Sequence of chain 1.B:
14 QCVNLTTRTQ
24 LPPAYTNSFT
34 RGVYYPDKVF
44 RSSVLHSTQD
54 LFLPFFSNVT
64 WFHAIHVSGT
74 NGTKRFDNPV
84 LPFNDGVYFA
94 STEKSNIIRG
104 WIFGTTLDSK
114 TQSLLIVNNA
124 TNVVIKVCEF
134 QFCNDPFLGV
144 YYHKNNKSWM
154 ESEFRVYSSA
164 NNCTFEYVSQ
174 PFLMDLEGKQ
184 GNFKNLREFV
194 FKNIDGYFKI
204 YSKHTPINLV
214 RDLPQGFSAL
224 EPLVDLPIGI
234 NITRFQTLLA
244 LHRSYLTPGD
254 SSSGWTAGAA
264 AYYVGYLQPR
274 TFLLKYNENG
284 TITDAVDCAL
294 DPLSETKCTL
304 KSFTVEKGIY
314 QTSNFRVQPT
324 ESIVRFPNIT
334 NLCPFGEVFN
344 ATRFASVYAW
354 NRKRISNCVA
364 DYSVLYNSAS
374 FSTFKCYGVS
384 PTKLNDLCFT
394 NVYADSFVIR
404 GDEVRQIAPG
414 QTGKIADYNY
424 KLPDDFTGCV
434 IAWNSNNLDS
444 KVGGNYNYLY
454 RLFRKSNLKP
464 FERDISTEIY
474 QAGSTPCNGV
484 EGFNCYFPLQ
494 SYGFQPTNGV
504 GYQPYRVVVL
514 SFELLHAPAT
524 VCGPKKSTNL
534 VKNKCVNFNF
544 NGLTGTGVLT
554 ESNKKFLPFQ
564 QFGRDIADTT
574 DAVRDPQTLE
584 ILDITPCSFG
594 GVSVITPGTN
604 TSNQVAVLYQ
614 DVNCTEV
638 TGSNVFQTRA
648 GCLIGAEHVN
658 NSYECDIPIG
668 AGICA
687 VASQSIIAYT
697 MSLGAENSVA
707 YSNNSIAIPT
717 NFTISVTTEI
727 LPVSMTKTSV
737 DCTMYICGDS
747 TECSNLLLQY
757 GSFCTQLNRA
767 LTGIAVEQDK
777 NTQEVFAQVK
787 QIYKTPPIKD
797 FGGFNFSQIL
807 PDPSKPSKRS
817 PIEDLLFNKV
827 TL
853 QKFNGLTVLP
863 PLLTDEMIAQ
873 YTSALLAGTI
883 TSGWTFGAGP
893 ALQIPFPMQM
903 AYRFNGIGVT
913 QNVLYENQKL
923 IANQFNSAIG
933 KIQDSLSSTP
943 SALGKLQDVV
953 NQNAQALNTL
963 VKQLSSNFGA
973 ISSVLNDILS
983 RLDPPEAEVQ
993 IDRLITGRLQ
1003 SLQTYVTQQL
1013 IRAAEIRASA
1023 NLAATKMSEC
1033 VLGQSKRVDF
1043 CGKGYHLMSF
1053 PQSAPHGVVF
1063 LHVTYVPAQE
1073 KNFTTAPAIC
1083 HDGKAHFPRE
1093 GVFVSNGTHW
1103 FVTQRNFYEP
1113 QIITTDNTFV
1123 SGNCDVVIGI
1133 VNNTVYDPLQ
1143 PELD

Binding-site contacts:
Ligand atom O5 contacts residue ASN122 of chain 1.B at 2.4 Å (h-bond).
Ligand atom N2 contacts residue THR124 of chain 1.B at 2.6 Å (h-bond).
Ligand atom C5 contacts residue ASN122 of chain 1.B at 3.7 Å.
Ligand atom C3 contacts residue THR124 of chain 1.B at 3.8 Å.
Ligand atom C7 contacts residue THR124 of chain 1.B at 3.6 Å.
Ligand atom C7 contacts residue ASN122 of chain 1.B at 3.6 Å.
Ligand atom C2 contacts residue ASN122 of chain 1.B at 2.4 Å.
Ligand atom O7 contacts residue ASN122 of chain 1.B at 3.9 Å.
Ligand atom C2 contacts residue THR124 of chain 1.B at 3.4 Å.
Ligand atom C8 contacts residue THR124 of chain 1.B at 3.6 Å.
Ligand atom C1 contacts residue ASN122 of chain 1.B at 1.4 Å.
Ligand atom C1 contacts residue THR124 of chain 1.B at 3.3 Å.
Ligand atom C3 contacts residue ASN122 of chain 1.B at 3.8 Å.
Ligand atom C8 contacts residue ASN122 of chain 1.B at 3.9 Å.
Ligand atom O5 contacts residue VAL127 of chain 1.B at 3.4 Å.
Ligand atom C5 contacts residue VAL127 of chain 1.B at 3.8 Å (hydrophobic).
Ligand atom C1 contacts residue VAL127 of chain 1.B at 4.2 Å (hydrophobic).
Ligand atom C6 contacts residue VAL171 of chain 1.B at 4.1 Å (hydrophobic).
Ligand atom N2 contacts residue ASN122 of chain 1.B at 2.9 Å (h-bond).
Ligand atom C4 contacts residue ASN122 of chain 1.B at 4.2 Å.
Ligand atom C6 contacts residue VAL127 of chain 1.B at 3.7 Å (hydrophobic).

The protein below binds the small molecule below.
Small molecule (SMILES): CC(=O)N[C@@H]1[C@@H](O)[C@H](O)[C@@H](CO)O[C@H]1O